Sequence of chain 1.D:
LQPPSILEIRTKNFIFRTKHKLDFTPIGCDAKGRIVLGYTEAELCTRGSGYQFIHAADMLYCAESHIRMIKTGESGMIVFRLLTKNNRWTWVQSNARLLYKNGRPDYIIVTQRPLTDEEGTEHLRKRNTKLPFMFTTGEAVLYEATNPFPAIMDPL

Binding-site contacts:
Ligand atom C12 contacts residue ILE351 of chain 1.D at 3.5 Å (hydrophobic).
Ligand atom C9 contacts residue PHE297 of chain 1.D at 3.9 Å (hydrophobic).
Ligand atom C2 contacts residue PHE326 of chain 1.D at 3.6 Å (hydrophobic).
Ligand atom C3 contacts residue GLY323 of chain 1.D at 3.5 Å.
Ligand atom C14 contacts residue TYR324 of chain 1.D at 3.7 Å (hydrophobic).
Ligand atom C1 contacts residue HIS293 of chain 1.D at 3.6 Å.
Ligand atom C15 contacts residue PHE297 of chain 1.D at 3.7 Å (hydrophobic).
Ligand atom C13 contacts residue CYS335 of chain 1.D at 2.9 Å (hydrophobic).
Ligand atom C11 contacts residue PHE297 of chain 1.D at 3.4 Å (hydrophobic).
Ligand atom C2 contacts residue LEU355 of chain 1.D at 3.6 Å (hydrophobic).
Ligand atom C18 contacts residue PHE297 of chain 1.D at 3.5 Å (hydrophobic).
Ligand atom C20 contacts residue PHE297 of chain 1.D at 3.4 Å (hydrophobic).
Ligand atom C7 contacts residue PHE353 of chain 1.D at 3.8 Å (hydrophobic).
Ligand atom C13 contacts residue SER338 of chain 1.D at 3.4 Å.
Ligand atom C13 contacts residue PHE297 of chain 1.D at 3.9 Å (hydrophobic).
Ligand atom C16 contacts residue PHE297 of chain 1.D at 3.7 Å (hydrophobic).
Ligand atom C17 contacts residue ILE327 of chain 1.D at 3.6 Å (hydrophobic).
Ligand atom C9 contacts residue PHE353 of chain 1.D at 3.5 Å (hydrophobic).
Ligand atom C11 contacts residue ILE351 of chain 1.D at 3.7 Å (hydrophobic).
Ligand atom C19 contacts residue PHE297 of chain 1.D at 3.3 Å (hydrophobic).
Ligand atom C19 contacts residue PHE353 of chain 1.D at 3.8 Å (hydrophobic).
Ligand atom C6 contacts residue HIS293 of chain 1.D at 3.5 Å.
Ligand atom C9 contacts residue SER367 of chain 1.D at 3.7 Å.
Ligand atom C10 contacts residue PHE297 of chain 1.D at 3.9 Å (hydrophobic).
Ligand atom C1 contacts residue LEU355 of chain 1.D at 3.3 Å (hydrophobic).
Ligand atom C17 contacts residue PHE297 of chain 1.D at 3.7 Å (hydrophobic).
Ligand atom C8 contacts residue PHE297 of chain 1.D at 3.5 Å (hydrophobic).
Ligand atom C9 contacts residue VAL383 of chain 1.D at 3.9 Å (hydrophobic).
Ligand atom C6 contacts residue LEU355 of chain 1.D at 3.6 Å (hydrophobic).
Ligand atom C18 contacts residue ILE327 of chain 1.D at 3.8 Å (hydrophobic).
Ligand atom C8 contacts residue PHE353 of chain 1.D at 3.4 Å (hydrophobic).
Ligand atom C14 contacts residue PHE297 of chain 1.D at 3.7 Å (hydrophobic).
Ligand atom C13 contacts residue HIS339 of chain 1.D at 3.5 Å.
Ligand atom C14 contacts residue CYS335 of chain 1.D at 3.2 Å (hydrophobic).
Ligand atom C14 contacts residue HIS339 of chain 1.D at 3.7 Å.
Ligand atom C12 contacts residue SER338 of chain 1.D at 3.7 Å.
Ligand atom C12 contacts residue PHE297 of chain 1.D at 3.8 Å (hydrophobic).
Ligand atom C10 contacts residue ILE351 of chain 1.D at 3.5 Å (hydrophobic).
Ligand atom C10 contacts residue PHE353 of chain 1.D at 4.0 Å (hydrophobic).
Ligand atom C5 contacts residue HIS293 of chain 1.D at 3.8 Å.

This small molecule binds to this protein.
Small molecule (SMILES): c1ccc2c(c1)cc1ccc3cccc4ccc2c1c34